Sequence of chain 2.A:
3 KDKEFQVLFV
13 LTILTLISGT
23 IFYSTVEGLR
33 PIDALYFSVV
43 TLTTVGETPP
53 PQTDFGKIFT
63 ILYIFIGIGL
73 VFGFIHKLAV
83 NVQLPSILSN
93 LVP

Binding-site contacts:
Ligand atom N contacts residue SER91 of chain 2.A at 4.2 Å.
Ligand atom N contacts residue PRO87 of chain 2.A at 4.4 Å.
Ligand atom N contacts residue LEU90 of chain 2.A at 4.1 Å.

The small molecule below binds the protein below.
Small molecule (SMILES): NCC(=O)O